Binding-site contacts:
Ligand atom C10 contacts residue ASP124 of chain 1.A at 3.7 Å.
Ligand atom C5 contacts residue PHE205 of chain 1.A at 3.7 Å (hydrophobic).
Ligand atom C contacts residue PHE205 of chain 1.A at 3.8 Å (hydrophobic).
Ligand atom C1 contacts residue PHE205 of chain 1.A at 4.2 Å (hydrophobic).
Ligand atom C8 contacts residue DMS1 of chain 1.C at 4.4 Å.
Ligand atom C2 contacts residue ASP208 of chain 1.A at 3.4 Å.
Ligand atom C7 contacts residue TYR168 of chain 1.A at 4.0 Å (hydrophobic).
Ligand atom C3 contacts residue DMS1 of chain 1.C at 4.0 Å.
Ligand atom C contacts residue ASP170 of chain 1.A at 4.2 Å.
Ligand atom C1 contacts residue ASP208 of chain 1.A at 3.5 Å.
Ligand atom C2 contacts residue ILE211 of chain 1.A at 3.8 Å (hydrophobic).
Ligand atom C3 contacts residue ILE211 of chain 1.A at 3.8 Å (hydrophobic).
Ligand atom C7 contacts residue PHE205 of chain 1.A at 4.2 Å (hydrophobic).
Ligand atom C contacts residue SER204 of chain 1.A at 3.3 Å.
Ligand atom C6 contacts residue DMS1 of chain 1.C at 3.9 Å.
Ligand atom N1 contacts residue TYR168 of chain 1.A at 4.4 Å.
Ligand atom C6 contacts residue SER172 of chain 1.A at 4.4 Å.
Ligand atom C6 contacts residue PHE205 of chain 1.A at 3.8 Å (hydrophobic).
Ligand atom C4 contacts residue ASP122 of chain 1.A at 3.8 Å.
Ligand atom N1 contacts residue GLY310 of chain 1.A at 2.6 Å (h-bond).
Ligand atom C10 contacts residue TYR168 of chain 1.A at 3.7 Å (hydrophobic).
Ligand atom C7 contacts residue DMS1 of chain 1.C at 4.0 Å.
Ligand atom C4 contacts residue PHE205 of chain 1.A at 4.1 Å (hydrophobic).
Ligand atom N1 contacts residue ASP124 of chain 1.A at 3.9 Å.
Ligand atom C9 contacts residue ASP122 of chain 1.A at 3.4 Å.
Ligand atom C9 contacts residue DMS1 of chain 1.C at 3.9 Å.
Ligand atom C4 contacts residue DMS1 of chain 1.C at 3.8 Å.
Ligand atom C7 contacts residue ASP170 of chain 1.A at 3.5 Å.
Ligand atom C10 contacts residue GLY310 of chain 1.A at 3.4 Å.
Ligand atom N contacts residue PHE205 of chain 1.A at 3.9 Å.
Ligand atom C5 contacts residue DMS1 of chain 1.C at 4.1 Å.
Ligand atom C9 contacts residue LEU214 of chain 1.A at 4.0 Å (hydrophobic).
Ligand atom C8 contacts residue GLY310 of chain 1.A at 3.9 Å.
Ligand atom C3 contacts residue ASP122 of chain 1.A at 3.2 Å.
Ligand atom C8 contacts residue LEU214 of chain 1.A at 4.0 Å (hydrophobic).
Ligand atom C contacts residue SER172 of chain 1.A at 3.8 Å.
Ligand atom C2 contacts residue DMS1 of chain 1.C at 4.1 Å.
Ligand atom C6 contacts residue ASP170 of chain 1.A at 3.5 Å.
Ligand atom C10 contacts residue LEU214 of chain 1.A at 3.9 Å (hydrophobic).
Ligand atom C9 contacts residue GLY310 of chain 1.A at 3.9 Å.

A small-molecule ligand and the protein it binds are described below.
Small molecule (SMILES): CN1CCCc2cc(CN)ccc21

Sequence of chain 1.A:
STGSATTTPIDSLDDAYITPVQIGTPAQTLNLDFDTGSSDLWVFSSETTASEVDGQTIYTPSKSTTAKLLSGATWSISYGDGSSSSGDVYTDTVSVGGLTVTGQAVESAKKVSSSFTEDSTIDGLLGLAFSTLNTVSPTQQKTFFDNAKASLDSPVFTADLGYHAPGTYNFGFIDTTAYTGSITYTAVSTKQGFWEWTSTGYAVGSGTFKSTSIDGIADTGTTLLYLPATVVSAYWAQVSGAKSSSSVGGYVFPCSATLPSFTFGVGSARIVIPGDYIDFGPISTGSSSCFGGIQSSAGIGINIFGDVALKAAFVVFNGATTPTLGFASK